This small molecule binds to this protein.
Small molecule (SMILES): CO[C@H]1O[C@H](Cn2cc(CNC(=O)CCC(=O)N[C@@H]3O[C@H](CO)[C@H](O)[C@H](O)[C@H]3O)nn2)[C@@H](O)[C@H](O)[C@H]1O

Sequence of chain 1.D:
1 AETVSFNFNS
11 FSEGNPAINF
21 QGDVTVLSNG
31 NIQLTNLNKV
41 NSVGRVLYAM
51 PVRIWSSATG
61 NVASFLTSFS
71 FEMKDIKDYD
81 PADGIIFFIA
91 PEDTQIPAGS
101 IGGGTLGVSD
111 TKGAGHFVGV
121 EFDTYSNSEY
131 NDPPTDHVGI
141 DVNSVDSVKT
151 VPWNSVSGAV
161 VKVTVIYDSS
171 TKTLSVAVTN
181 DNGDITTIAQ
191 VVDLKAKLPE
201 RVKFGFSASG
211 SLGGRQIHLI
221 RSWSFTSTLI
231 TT

Binding-site contacts:
Ligand atom C3 contacts residue SER211 of chain 1.D at 4.4 Å.
Ligand atom C6 contacts residue GLY214 of chain 1.D at 3.5 Å.
Ligand atom O2 contacts residue GLU129 of chain 1.D at 3.9 Å.
Ligand atom C2 contacts residue ASN127 of chain 1.D at 4.3 Å.
Ligand atom C4 contacts residue SER211 of chain 1.D at 3.7 Å.
Ligand atom C6 contacts residue TYR125 of chain 1.D at 3.9 Å (hydrophobic).
Ligand atom O5 contacts residue SER211 of chain 1.D at 3.2 Å (h-bond).
Ligand atom O6 contacts residue GLY214 of chain 1.D at 4.3 Å.
Ligand atom O6 contacts residue GLY213 of chain 1.D at 4.3 Å.
Ligand atom O10 contacts residue LEU212 of chain 1.D at 4.3 Å.
Ligand atom C4 contacts residue ALA82 of chain 1.D at 4.4 Å (hydrophobic).
Ligand atom C3 contacts residue TYR125 of chain 1.D at 3.6 Å (hydrophobic).
Ligand atom C3 contacts residue ASP83 of chain 1.D at 3.6 Å.
Ligand atom N1 contacts residue SER211 of chain 1.D at 4.5 Å.
Ligand atom C6 contacts residue GLY213 of chain 1.D at 4.0 Å.
Ligand atom C4 contacts residue ASP83 of chain 1.D at 3.6 Å.
Ligand atom O6 contacts residue ASP80 of chain 1.D at 2.7 Å (salt-bridge).
Ligand atom O4 contacts residue ASP83 of chain 1.D at 2.7 Å (salt-bridge).
Ligand atom O3 contacts residue ASP83 of chain 1.D at 2.7 Å (salt-bridge).
Ligand atom C5 contacts residue SER211 of chain 1.D at 3.6 Å.
Ligand atom C11 contacts residue LEU212 of chain 1.D at 4.3 Å (hydrophobic).
Ligand atom C1 contacts residue SER211 of chain 1.D at 4.1 Å.
Ligand atom O4 contacts residue GLY214 of chain 1.D at 4.0 Å.
Ligand atom O4 contacts residue ALA82 of chain 1.D at 4.0 Å.
Ligand atom N5 contacts residue LEU212 of chain 1.D at 3.5 Å.
Ligand atom O4 contacts residue SER211 of chain 1.D at 2.7 Å (h-bond).
Ligand atom O6 contacts residue TYR125 of chain 1.D at 3.9 Å.
Ligand atom C3 contacts residue ASN127 of chain 1.D at 3.5 Å.
Ligand atom C2 contacts residue SER211 of chain 1.D at 4.1 Å.
Ligand atom O3 contacts residue GLY103 of chain 1.D at 3.7 Å.
Ligand atom O3 contacts residue ASN127 of chain 1.D at 2.8 Å (h-bond).
Ligand atom C5 contacts residue TYR125 of chain 1.D at 3.8 Å (hydrophobic).
Ligand atom C4 contacts residue TYR125 of chain 1.D at 3.8 Å (hydrophobic).
Ligand atom C6 contacts residue SER211 of chain 1.D at 3.8 Å.
Ligand atom C12 contacts residue LEU212 of chain 1.D at 4.4 Å (hydrophobic).
Ligand atom O4 contacts residue GLY103 of chain 1.D at 4.2 Å.
Ligand atom O3 contacts residue GLY104 of chain 1.D at 3.2 Å (h-bond).
Ligand atom O3 contacts residue TYR125 of chain 1.D at 3.9 Å.
Ligand atom O2 contacts residue ASN127 of chain 1.D at 3.8 Å.
Ligand atom C6 contacts residue ASP80 of chain 1.D at 3.5 Å.